Sequence of chain 3.A:
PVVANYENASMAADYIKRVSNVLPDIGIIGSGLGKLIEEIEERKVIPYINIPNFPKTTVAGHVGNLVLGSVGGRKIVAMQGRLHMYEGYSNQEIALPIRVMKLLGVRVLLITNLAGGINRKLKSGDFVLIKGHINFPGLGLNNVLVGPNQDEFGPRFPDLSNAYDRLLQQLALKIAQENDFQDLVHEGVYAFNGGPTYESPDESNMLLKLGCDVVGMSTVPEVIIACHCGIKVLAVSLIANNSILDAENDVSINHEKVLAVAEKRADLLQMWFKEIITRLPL

This protein binds this small molecule.
Small molecule (SMILES): Cc1ccc(O)nn1

Binding-site contacts:
Ligand atom C4 contacts residue VAL219 of chain 3.A at 4.1 Å (hydrophobic).
Ligand atom C3 contacts residue MET221 of chain 3.A at 3.7 Å (hydrophobic).
Ligand atom C2 contacts residue MET221 of chain 3.A at 3.9 Å (hydrophobic).
Ligand atom N contacts residue GLY120 of chain 3.A at 3.4 Å (h-bond).
Ligand atom C2 contacts residue GLU203 of chain 3.A at 3.4 Å.
Ligand atom C2 contacts residue VAL219 of chain 3.A at 3.6 Å (hydrophobic).
Ligand atom N contacts residue GLU203 of chain 3.A at 3.5 Å (salt-bridge).
Ligand atom N1 contacts residue VAL219 of chain 3.A at 3.7 Å.
Ligand atom C3 contacts residue TYR202 of chain 3.A at 4.1 Å (hydrophobic).
Ligand atom O contacts residue GLU203 of chain 3.A at 3.4 Å (salt-bridge).
Ligand atom C3 contacts residue VAL219 of chain 3.A at 3.9 Å (hydrophobic).
Ligand atom O contacts residue ASN197 of chain 3.A at 3.0 Å (h-bond).
Ligand atom C contacts residue ALA119 of chain 3.A at 3.5 Å (hydrophobic).
Ligand atom O contacts residue VAL219 of chain 3.A at 3.8 Å.
Ligand atom N1 contacts residue GLY120 of chain 3.A at 4.1 Å.
Ligand atom C2 contacts residue GLY220 of chain 3.A at 3.9 Å.
Ligand atom C contacts residue ALA244 of chain 3.A at 4.0 Å (hydrophobic).
Ligand atom N1 contacts residue TYR202 of chain 3.A at 3.8 Å.
Ligand atom O contacts residue MET221 of chain 3.A at 3.7 Å.
Ligand atom N contacts residue TYR202 of chain 3.A at 3.6 Å.
Ligand atom C contacts residue ASN245 of chain 3.A at 3.9 Å.
Ligand atom C4 contacts residue GLY120 of chain 3.A at 4.1 Å.
Ligand atom C4 contacts residue LEU118 of chain 3.A at 3.9 Å (hydrophobic).
Ligand atom C4 contacts residue TYR202 of chain 3.A at 3.9 Å (hydrophobic).
Ligand atom C1 contacts residue TYR202 of chain 3.A at 3.7 Å (hydrophobic).
Ligand atom C2 contacts residue TYR202 of chain 3.A at 4.0 Å (hydrophobic).
Ligand atom C3 contacts residue GLY220 of chain 3.A at 3.7 Å.
Ligand atom N contacts residue ALA119 of chain 3.A at 4.2 Å.
Ligand atom C1 contacts residue ALA119 of chain 3.A at 3.8 Å (hydrophobic).
Ligand atom C contacts residue GLY120 of chain 3.A at 3.5 Å.
Ligand atom C contacts residue TYR202 of chain 3.A at 4.0 Å (hydrophobic).
Ligand atom C1 contacts residue VAL219 of chain 3.A at 4.2 Å (hydrophobic).
Ligand atom C1 contacts residue GLY120 of chain 3.A at 3.4 Å.
Ligand atom C contacts residue VAL262 of chain 3.A at 4.0 Å (hydrophobic).
Ligand atom N1 contacts residue GLU203 of chain 3.A at 2.5 Å (salt-bridge).
Ligand atom O contacts residue GLY220 of chain 3.A at 3.9 Å.
Ligand atom C4 contacts residue DMS1 of chain 3.C at 3.8 Å.
Ligand atom N contacts residue VAL219 of chain 3.A at 4.0 Å.
Ligand atom C3 contacts residue DMS1 of chain 3.C at 4.0 Å.
Ligand atom C4 contacts residue ALA119 of chain 3.A at 4.1 Å (hydrophobic).